Binding-site contacts:
Ligand atom O5 contacts residue TYR28 of chain 1.L at 3.6 Å (h-bond).
Ligand atom C3 contacts residue ASN246 of chain 1.I at 3.5 Å.
Ligand atom C1 contacts residue GLY64 of chain 1.L at 3.5 Å.
Ligand atom C8 contacts residue ARG62 of chain 1.L at 3.2 Å.
Ligand atom C6 contacts residue GLY27 of chain 1.L at 3.8 Å.
Ligand atom C6 contacts residue TYR28 of chain 1.L at 3.8 Å (hydrophobic).
Ligand atom N2 contacts residue ASN246 of chain 1.I at 2.9 Å (h-bond).
Ligand atom O7 contacts residue ARG62 of chain 1.L at 2.3 Å (salt-bridge).
Ligand atom C3 contacts residue TYR28 of chain 1.L at 3.3 Å (hydrophobic).
Ligand atom C8 contacts residue TYR28 of chain 1.L at 3.8 Å (hydrophobic).
Ligand atom C6 contacts residue GLY64 of chain 1.L at 3.8 Å.
Ligand atom O6 contacts residue TRP63 of chain 1.L at 4.0 Å.
Ligand atom C2 contacts residue ASN246 of chain 1.I at 2.1 Å.
Ligand atom O7 contacts residue ASN246 of chain 1.I at 2.8 Å (h-bond).
Ligand atom C5 contacts residue TYR28 of chain 1.L at 3.7 Å (hydrophobic).
Ligand atom C2 contacts residue ARG62 of chain 1.L at 3.4 Å.
Ligand atom C5 contacts residue ASN246 of chain 1.I at 3.4 Å.
Ligand atom O5 contacts residue GLY64 of chain 1.L at 3.6 Å.
Ligand atom C4 contacts residue TYR28 of chain 1.L at 2.9 Å (hydrophobic).
Ligand atom O5 contacts residue TRP63 of chain 1.L at 4.2 Å.
Ligand atom O6 contacts residue TYR28 of chain 1.L at 2.8 Å.
Ligand atom O4 contacts residue TYR28 of chain 1.L at 3.7 Å.
Ligand atom O2 contacts residue ARG62 of chain 1.L at 3.2 Å (salt-bridge).
Ligand atom O4 contacts residue GLN65 of chain 1.L at 4.1 Å.
Ligand atom O2 contacts residue TRP63 of chain 1.L at 3.7 Å.
Ligand atom N2 contacts residue TYR28 of chain 1.L at 3.9 Å.
Ligand atom C7 contacts residue ASN246 of chain 1.I at 3.1 Å.
Ligand atom O3 contacts residue TYR28 of chain 1.L at 3.1 Å (h-bond).
Ligand atom C1 contacts residue ASN246 of chain 1.I at 1.4 Å.
Ligand atom C2 contacts residue GLY64 of chain 1.L at 4.1 Å.
Ligand atom C1 contacts residue TYR28 of chain 1.L at 4.1 Å (hydrophobic).
Ligand atom C1 contacts residue ARG62 of chain 1.L at 3.6 Å.
Ligand atom C7 contacts residue ARG62 of chain 1.L at 3.1 Å.
Ligand atom O6 contacts residue ARG62 of chain 1.L at 4.0 Å.
Ligand atom C4 contacts residue ASN246 of chain 1.I at 3.9 Å.
Ligand atom O5 contacts residue ASN246 of chain 1.I at 2.1 Å (h-bond).
Ligand atom O6 contacts residue GLY27 of chain 1.L at 3.6 Å.
Ligand atom O3 contacts residue ARG62 of chain 1.L at 3.9 Å.
Ligand atom C2 contacts residue TYR28 of chain 1.L at 3.4 Å (hydrophobic).
Ligand atom O2 contacts residue GLY64 of chain 1.L at 3.5 Å (h-bond).

The small molecule below binds the protein below.
Small molecule (SMILES): CC(=O)N[C@H]1[C@H](O[C@H]2[C@H](O)[C@@H](NC(C)=O)CO[C@@H]2CO)O[C@H](CO)[C@@H](O[C@@H]2O[C@H](CO[C@H]3O[C@H](CO[C@H]4O[C@H](CO)[C@@H](O)[C@H](O)[C@@H]4O)[C@@H](O)[C@H](O[C@H]4O[C@H](CO)[C@@H](O)[C@H](O)[C@@H]4O)[C@@H]3O)[C@@H](O)[C@H](O[C@H]3O[C@H](CO)[C@@H](O)[C@H](O)[C@@H]3O[C@H]3O[C@H](CO)[C@@H](O)[C@H](O)[C@@H]3O)[C@@H]2O)[C@@H]1O

Sequence of chain 1.L:
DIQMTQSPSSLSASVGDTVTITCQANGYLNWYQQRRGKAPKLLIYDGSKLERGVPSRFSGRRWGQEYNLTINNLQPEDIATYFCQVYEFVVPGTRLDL

Sequence of chain 1.I:
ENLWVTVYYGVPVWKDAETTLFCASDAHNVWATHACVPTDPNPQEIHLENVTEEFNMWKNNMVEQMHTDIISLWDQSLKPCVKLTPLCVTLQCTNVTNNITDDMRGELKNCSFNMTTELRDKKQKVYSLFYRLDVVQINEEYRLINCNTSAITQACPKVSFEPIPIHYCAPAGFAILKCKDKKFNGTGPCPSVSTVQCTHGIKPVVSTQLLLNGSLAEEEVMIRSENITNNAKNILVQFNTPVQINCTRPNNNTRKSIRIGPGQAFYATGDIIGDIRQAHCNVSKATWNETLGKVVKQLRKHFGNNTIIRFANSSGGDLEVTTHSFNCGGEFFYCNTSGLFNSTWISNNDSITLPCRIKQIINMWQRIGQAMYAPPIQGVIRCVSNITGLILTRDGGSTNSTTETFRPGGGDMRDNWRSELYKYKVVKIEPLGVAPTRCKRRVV